Binding-site contacts:
Ligand atom C5 contacts residue ASN16 of chain 3.A at 3.7 Å.
Ligand atom C3 contacts residue ASN16 of chain 3.A at 3.7 Å.
Ligand atom C8 contacts residue ASN32 of chain 3.A at 3.3 Å.
Ligand atom O7 contacts residue ASN16 of chain 3.A at 3.4 Å (h-bond).
Ligand atom N2 contacts residue ASN16 of chain 3.A at 2.8 Å (h-bond).
Ligand atom O5 contacts residue ASN16 of chain 3.A at 2.4 Å (h-bond).
Ligand atom O7 contacts residue THR18 of chain 3.A at 4.2 Å.
Ligand atom C7 contacts residue ASN16 of chain 3.A at 3.5 Å.
Ligand atom C7 contacts residue ASN32 of chain 3.A at 4.3 Å.
Ligand atom C1 contacts residue ASN16 of chain 3.A at 1.4 Å.
Ligand atom C2 contacts residue ASN16 of chain 3.A at 2.3 Å.
Ligand atom C4 contacts residue ASN16 of chain 3.A at 4.1 Å.

A small-molecule ligand and the protein it binds are described below.
Small molecule (SMILES): CC(=O)N[C@@H]1[C@@H](O)[C@H](O)[C@@H](CO)O[C@H]1O

Sequence of chain 3.A:
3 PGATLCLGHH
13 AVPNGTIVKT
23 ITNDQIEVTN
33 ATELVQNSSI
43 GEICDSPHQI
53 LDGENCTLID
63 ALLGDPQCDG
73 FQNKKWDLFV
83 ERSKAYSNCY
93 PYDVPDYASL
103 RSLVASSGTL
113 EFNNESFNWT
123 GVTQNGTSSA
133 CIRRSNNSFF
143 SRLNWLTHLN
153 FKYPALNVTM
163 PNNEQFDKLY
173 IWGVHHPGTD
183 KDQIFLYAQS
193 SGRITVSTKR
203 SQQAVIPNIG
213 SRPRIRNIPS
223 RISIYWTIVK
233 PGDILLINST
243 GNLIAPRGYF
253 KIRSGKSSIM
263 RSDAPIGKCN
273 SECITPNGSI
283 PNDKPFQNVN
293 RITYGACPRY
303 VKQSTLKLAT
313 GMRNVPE